Sequence of chain 1.B:
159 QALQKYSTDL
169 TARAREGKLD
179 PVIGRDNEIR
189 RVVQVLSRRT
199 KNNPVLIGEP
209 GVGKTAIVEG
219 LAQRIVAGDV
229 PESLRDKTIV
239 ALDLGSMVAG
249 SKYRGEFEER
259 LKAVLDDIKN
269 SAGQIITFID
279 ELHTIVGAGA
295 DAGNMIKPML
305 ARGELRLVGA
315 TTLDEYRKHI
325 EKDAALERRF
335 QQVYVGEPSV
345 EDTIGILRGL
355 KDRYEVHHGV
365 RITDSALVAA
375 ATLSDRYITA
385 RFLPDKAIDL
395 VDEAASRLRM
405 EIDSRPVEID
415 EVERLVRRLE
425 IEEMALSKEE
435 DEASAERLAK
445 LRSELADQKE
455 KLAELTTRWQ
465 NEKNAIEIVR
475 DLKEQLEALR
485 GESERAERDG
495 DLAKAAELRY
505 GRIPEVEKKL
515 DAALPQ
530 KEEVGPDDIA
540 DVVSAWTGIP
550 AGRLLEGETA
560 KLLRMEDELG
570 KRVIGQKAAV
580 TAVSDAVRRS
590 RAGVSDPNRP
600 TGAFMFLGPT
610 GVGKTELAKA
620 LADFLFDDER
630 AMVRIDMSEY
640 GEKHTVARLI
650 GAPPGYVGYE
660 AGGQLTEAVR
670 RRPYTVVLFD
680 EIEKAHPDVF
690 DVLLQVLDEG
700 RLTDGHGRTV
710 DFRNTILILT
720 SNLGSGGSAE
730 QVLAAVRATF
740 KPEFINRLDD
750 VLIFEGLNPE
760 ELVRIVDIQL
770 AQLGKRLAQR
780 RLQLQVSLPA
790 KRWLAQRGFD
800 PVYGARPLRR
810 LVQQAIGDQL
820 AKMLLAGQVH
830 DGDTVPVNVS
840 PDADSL

Sequence of chain 1.A:
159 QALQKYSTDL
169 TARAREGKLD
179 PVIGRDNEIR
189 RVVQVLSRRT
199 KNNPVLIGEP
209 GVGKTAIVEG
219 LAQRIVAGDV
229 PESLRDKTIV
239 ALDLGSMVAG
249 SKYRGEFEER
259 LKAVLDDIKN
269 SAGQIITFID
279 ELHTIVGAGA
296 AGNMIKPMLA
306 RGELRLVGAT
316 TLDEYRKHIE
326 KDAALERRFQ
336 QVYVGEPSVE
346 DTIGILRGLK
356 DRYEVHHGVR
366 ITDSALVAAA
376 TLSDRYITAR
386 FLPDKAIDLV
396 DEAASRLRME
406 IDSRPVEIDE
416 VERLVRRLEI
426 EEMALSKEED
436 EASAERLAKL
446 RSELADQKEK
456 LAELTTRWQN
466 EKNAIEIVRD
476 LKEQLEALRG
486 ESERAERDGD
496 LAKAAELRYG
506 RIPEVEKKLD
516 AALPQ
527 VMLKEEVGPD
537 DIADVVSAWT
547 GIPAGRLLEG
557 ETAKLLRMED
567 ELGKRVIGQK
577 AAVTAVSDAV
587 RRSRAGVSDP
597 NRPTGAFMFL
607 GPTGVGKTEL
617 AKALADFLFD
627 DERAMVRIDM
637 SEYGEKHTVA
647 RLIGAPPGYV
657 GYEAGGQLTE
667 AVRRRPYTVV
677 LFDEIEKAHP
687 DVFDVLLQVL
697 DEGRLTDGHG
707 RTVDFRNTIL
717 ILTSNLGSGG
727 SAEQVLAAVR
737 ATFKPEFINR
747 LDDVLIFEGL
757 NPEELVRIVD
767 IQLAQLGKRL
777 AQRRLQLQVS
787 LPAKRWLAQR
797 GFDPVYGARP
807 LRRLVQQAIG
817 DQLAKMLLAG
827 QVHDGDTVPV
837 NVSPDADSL

Binding-site contacts:
Ligand atom N1 contacts residue VAL572 of chain 1.A at 4.0 Å.
Ligand atom O3B contacts residue GLY610 of chain 1.A at 3.4 Å (h-bond).
Ligand atom O3B contacts residue THR609 of chain 1.A at 3.9 Å.
Ligand atom O1A contacts residue GLU615 of chain 1.A at 3.2 Å (salt-bridge).
Ligand atom S1G contacts residue THR609 of chain 1.A at 3.1 Å (h-bond).
Ligand atom S1G contacts residue ARG746 of chain 1.B at 2.8 Å (salt-bridge).
Ligand atom C3' contacts residue ARG808 of chain 1.A at 3.6 Å.
Ligand atom O3' contacts residue ARG808 of chain 1.A at 2.4 Å (salt-bridge).
Ligand atom N7 contacts residue GLY612 of chain 1.A at 3.5 Å (h-bond).
Ligand atom O2B contacts residue LYS613 of chain 1.A at 3.1 Å.
Ligand atom O2' contacts residue GLN768 of chain 1.A at 2.9 Å (h-bond).
Ligand atom O2B contacts residue GLY612 of chain 1.A at 3.7 Å.
Ligand atom N7 contacts residue GLY610 of chain 1.A at 3.9 Å.
Ligand atom N7 contacts residue VAL611 of chain 1.A at 3.0 Å (h-bond).
Ligand atom N1 contacts residue ILE573 of chain 1.A at 3.8 Å.
Ligand atom PG contacts residue ARG746 of chain 1.B at 3.9 Å.
Ligand atom O2A contacts residue GLY610 of chain 1.A at 3.3 Å.
Ligand atom O2A contacts residue GLY612 of chain 1.A at 2.9 Å (h-bond).
Ligand atom C6 contacts residue VAL611 of chain 1.A at 3.5 Å (hydrophobic).
Ligand atom O2A contacts residue VAL611 of chain 1.A at 3.0 Å (h-bond).
Ligand atom C3' contacts residue GLU615 of chain 1.A at 3.8 Å.
Ligand atom O1A contacts residue THR614 of chain 1.A at 3.4 Å.
Ligand atom O1B contacts residue THR614 of chain 1.A at 2.2 Å (h-bond).
Ligand atom O3A contacts residue ARG805 of chain 1.A at 3.3 Å (salt-bridge).
Ligand atom O2G contacts residue ARG746 of chain 1.B at 3.6 Å.
Ligand atom O3G contacts residue THR609 of chain 1.A at 3.0 Å (h-bond).
Ligand atom O2B contacts residue THR614 of chain 1.A at 2.9 Å (h-bond).
Ligand atom PB contacts residue THR614 of chain 1.A at 3.1 Å.
Ligand atom S1G contacts residue ARG805 of chain 1.A at 3.7 Å.
Ligand atom O3A contacts residue THR614 of chain 1.A at 3.9 Å.
Ligand atom C5 contacts residue VAL611 of chain 1.A at 3.5 Å (hydrophobic).
Ligand atom N6 contacts residue VAL611 of chain 1.A at 2.7 Å (h-bond).
Ligand atom PG contacts residue THR609 of chain 1.A at 3.5 Å.
Ligand atom C4' contacts residue ARG808 of chain 1.A at 3.8 Å.
Ligand atom N1 contacts residue ARG571 of chain 1.A at 3.6 Å.
Ligand atom C2' contacts residue GLU615 of chain 1.A at 3.8 Å.
Ligand atom C2 contacts residue ARG571 of chain 1.A at 3.3 Å.
Ligand atom N6 contacts residue ILE573 of chain 1.A at 3.8 Å.
Ligand atom O5' contacts residue ARG805 of chain 1.A at 3.7 Å.
Ligand atom O1A contacts residue GLY612 of chain 1.A at 3.8 Å.

The small molecule below binds the protein below.
Small molecule (SMILES): Nc1ncnc2c1ncn2[C@@H]1O[C@H](COP(=O)(O)OP(=O)(O)OP(O)(O)=S)[C@@H](O)[C@H]1O